Binding-site contacts:
Ligand atom C19 contacts residue SER96 of chain 1.A at 4.3 Å.
Ligand atom C5 contacts residue TRP100 of chain 1.A at 3.7 Å (hydrophobic).
Ligand atom C7 contacts residue TRP100 of chain 1.A at 4.4 Å (hydrophobic).
Ligand atom C23 contacts residue ILE169 of chain 1.A at 4.1 Å (hydrophobic).
Ligand atom C6 contacts residue TRP100 of chain 1.A at 4.3 Å (hydrophobic).
Ligand atom C18 contacts residue TRP100 of chain 1.A at 3.6 Å (hydrophobic).
Ligand atom C25 contacts residue ILE169 of chain 1.A at 3.8 Å (hydrophobic).
Ligand atom C11 contacts residue VAL97 of chain 1.A at 4.2 Å (hydrophobic).
Ligand atom C24 contacts residue ILE169 of chain 1.A at 4.0 Å (hydrophobic).
Ligand atom C4 contacts residue TRP100 of chain 1.A at 4.0 Å (hydrophobic).
Ligand atom C12 contacts residue VAL97 of chain 1.A at 4.2 Å (hydrophobic).
Ligand atom C19 contacts residue TRP100 of chain 1.A at 3.8 Å (hydrophobic).
Ligand atom C18 contacts residue VAL97 of chain 1.A at 3.7 Å (hydrophobic).
Ligand atom C15 contacts residue TRP100 of chain 1.A at 3.9 Å (hydrophobic).
Ligand atom C8 contacts residue TRP100 of chain 1.A at 4.2 Å (hydrophobic).

This small molecule binds to this protein.
Small molecule (SMILES): CC(C)CCC[C@@H](C)[C@H]1CC[C@H]2[C@@H]3CC=C4C[C@@H](O)CC[C@]4(C)[C@H]3CC[C@]12C

Sequence of chain 1.A:
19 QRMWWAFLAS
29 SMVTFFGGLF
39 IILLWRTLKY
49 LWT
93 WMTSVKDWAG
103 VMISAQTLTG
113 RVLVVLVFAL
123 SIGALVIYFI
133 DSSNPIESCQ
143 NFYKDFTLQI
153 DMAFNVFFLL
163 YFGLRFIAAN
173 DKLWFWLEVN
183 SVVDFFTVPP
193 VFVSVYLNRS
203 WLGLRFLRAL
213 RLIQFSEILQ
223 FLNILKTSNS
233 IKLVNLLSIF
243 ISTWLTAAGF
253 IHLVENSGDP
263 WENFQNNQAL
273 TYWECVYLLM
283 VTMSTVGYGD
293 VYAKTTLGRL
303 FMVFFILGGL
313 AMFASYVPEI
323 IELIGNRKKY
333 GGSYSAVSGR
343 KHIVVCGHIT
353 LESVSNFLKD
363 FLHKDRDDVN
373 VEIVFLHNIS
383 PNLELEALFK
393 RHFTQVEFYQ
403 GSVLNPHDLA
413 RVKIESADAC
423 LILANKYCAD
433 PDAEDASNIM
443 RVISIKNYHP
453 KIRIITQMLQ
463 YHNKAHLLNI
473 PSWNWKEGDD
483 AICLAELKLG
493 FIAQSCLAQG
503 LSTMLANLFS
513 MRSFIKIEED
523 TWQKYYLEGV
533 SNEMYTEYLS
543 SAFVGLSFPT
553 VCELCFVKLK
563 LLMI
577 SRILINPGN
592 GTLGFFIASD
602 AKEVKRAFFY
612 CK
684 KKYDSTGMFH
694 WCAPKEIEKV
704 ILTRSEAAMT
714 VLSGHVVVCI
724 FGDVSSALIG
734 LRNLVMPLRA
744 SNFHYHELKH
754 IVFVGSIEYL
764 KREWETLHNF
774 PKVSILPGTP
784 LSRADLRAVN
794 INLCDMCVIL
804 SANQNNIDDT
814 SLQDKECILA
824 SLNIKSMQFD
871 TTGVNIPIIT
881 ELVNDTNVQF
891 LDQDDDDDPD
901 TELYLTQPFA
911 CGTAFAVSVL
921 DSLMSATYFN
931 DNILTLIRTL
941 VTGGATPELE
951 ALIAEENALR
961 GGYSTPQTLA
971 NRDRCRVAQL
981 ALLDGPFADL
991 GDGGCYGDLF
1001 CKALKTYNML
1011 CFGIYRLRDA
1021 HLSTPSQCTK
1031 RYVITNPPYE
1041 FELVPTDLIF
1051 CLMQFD